Sequence of chain 1.I:
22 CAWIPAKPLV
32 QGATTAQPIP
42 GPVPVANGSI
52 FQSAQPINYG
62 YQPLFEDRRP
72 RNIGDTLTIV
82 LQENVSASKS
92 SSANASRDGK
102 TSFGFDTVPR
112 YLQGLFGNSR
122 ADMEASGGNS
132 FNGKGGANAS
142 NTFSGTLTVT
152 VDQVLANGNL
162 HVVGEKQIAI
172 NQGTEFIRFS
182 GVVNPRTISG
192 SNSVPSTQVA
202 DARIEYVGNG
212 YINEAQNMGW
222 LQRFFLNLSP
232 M

Sequence of chain 1.J:
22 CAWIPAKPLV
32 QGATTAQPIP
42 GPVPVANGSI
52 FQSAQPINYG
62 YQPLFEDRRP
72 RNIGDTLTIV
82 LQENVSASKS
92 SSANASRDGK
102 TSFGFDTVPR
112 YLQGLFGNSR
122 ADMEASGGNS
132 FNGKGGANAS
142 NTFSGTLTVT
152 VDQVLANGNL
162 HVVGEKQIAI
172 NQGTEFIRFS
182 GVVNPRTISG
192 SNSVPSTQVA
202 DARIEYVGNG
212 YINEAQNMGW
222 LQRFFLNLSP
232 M

Binding-site contacts:
Ligand atom O1 contacts residue TRP24 of chain 1.J at 3.3 Å.
Ligand atom C2 contacts residue CYS22 of chain 1.J at 2.6 Å (hydrophobic).
Ligand atom O1 contacts residue CYS22 of chain 1.J at 2.6 Å (h-bond).
Ligand atom C3 contacts residue CYS22 of chain 1.J at 3.6 Å (hydrophobic).
Ligand atom C1 contacts residue ASN228 of chain 1.H at 4.5 Å.
Ligand atom C2 contacts residue ASN228 of chain 1.H at 3.9 Å.
Ligand atom C2 contacts residue LEU229 of chain 1.H at 3.9 Å (hydrophobic).
Ligand atom C1 contacts residue ALA23 of chain 1.J at 4.4 Å (hydrophobic).
Ligand atom C6 contacts residue TRP221 of chain 1.I at 4.5 Å (hydrophobic).
Ligand atom C4 contacts residue LEU229 of chain 1.H at 4.0 Å (hydrophobic).
Ligand atom C1 contacts residue LEU229 of chain 1.H at 4.3 Å (hydrophobic).
Ligand atom C8 contacts residue TRP221 of chain 1.I at 4.0 Å (hydrophobic).
Ligand atom C4 contacts residue TRP221 of chain 1.I at 4.3 Å (hydrophobic).
Ligand atom C3 contacts residue LEU229 of chain 1.H at 4.2 Å (hydrophobic).
Ligand atom O1 contacts residue LEU229 of chain 1.H at 4.2 Å.
Ligand atom C1 contacts residue TRP24 of chain 1.J at 4.2 Å (hydrophobic).
Ligand atom C5 contacts residue TRP221 of chain 1.I at 4.3 Å (hydrophobic).
Ligand atom C7 contacts residue TRP221 of chain 1.I at 3.7 Å (hydrophobic).
Ligand atom C1 contacts residue CYS22 of chain 1.J at 1.7 Å (hydrophobic).

Sequence of chain 1.H:
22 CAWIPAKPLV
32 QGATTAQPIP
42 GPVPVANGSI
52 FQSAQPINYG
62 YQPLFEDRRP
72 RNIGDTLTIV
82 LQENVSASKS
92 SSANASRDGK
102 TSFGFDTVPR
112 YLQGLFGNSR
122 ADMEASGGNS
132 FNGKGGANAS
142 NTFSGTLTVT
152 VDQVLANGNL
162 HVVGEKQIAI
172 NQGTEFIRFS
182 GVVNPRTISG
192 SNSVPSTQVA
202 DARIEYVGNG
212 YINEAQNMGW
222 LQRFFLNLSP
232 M

A small-molecule ligand and the protein it binds are described below.
Small molecule (SMILES): CCCCCCCC(=O)O